Sequence of chain 1.A:
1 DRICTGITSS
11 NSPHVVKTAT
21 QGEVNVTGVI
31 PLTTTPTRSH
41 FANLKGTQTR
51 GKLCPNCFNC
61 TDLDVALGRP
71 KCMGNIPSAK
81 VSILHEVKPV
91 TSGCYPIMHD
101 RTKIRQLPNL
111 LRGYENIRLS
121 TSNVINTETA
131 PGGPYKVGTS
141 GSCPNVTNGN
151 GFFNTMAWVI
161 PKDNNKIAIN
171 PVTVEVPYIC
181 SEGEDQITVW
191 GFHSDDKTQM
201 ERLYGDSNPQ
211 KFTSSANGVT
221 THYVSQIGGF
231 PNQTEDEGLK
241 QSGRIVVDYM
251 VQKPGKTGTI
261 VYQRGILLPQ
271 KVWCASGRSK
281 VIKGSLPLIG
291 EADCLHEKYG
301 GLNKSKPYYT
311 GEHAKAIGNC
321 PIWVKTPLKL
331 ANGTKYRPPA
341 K

Binding-site contacts:
Ligand atom C8 contacts residue ASN303 of chain 1.A at 4.5 Å.
Ligand atom O5 contacts residue GLU291 of chain 1.A at 3.6 Å.
Ligand atom C1 contacts residue ASN303 of chain 1.A at 1.4 Å.
Ligand atom O5 contacts residue ASN303 of chain 1.A at 2.6 Å (h-bond).
Ligand atom N2 contacts residue GLU291 of chain 1.A at 3.8 Å.
Ligand atom C2 contacts residue ASN303 of chain 1.A at 2.5 Å.
Ligand atom C4 contacts residue GLU291 of chain 1.A at 4.3 Å.
Ligand atom C8 contacts residue SER39 of chain 1.A at 4.3 Å.
Ligand atom O7 contacts residue ASN303 of chain 1.A at 2.9 Å (h-bond).
Ligand atom C5 contacts residue ASN303 of chain 1.A at 3.5 Å.
Ligand atom C1 contacts residue GLU291 of chain 1.A at 3.5 Å.
Ligand atom C8 contacts residue GLY301 of chain 1.A at 3.8 Å.
Ligand atom C8 contacts residue LEU302 of chain 1.A at 4.4 Å (hydrophobic).
Ligand atom C3 contacts residue GLU291 of chain 1.A at 3.3 Å.
Ligand atom C7 contacts residue ASN303 of chain 1.A at 3.2 Å.
Ligand atom O3 contacts residue GLU291 of chain 1.A at 4.1 Å.
Ligand atom C6 contacts residue ASN303 of chain 1.A at 3.6 Å.
Ligand atom C4 contacts residue ASN303 of chain 1.A at 4.2 Å.
Ligand atom N2 contacts residue ASN303 of chain 1.A at 3.0 Å (h-bond).
Ligand atom C3 contacts residue ASN303 of chain 1.A at 3.8 Å.
Ligand atom C5 contacts residue GLU291 of chain 1.A at 4.5 Å.
Ligand atom C2 contacts residue GLU291 of chain 1.A at 3.7 Å.
Ligand atom O4 contacts residue GLU291 of chain 1.A at 4.5 Å.

The protein below binds the small molecule below.
Small molecule (SMILES): CC(=O)N[C@H]1[C@H](O[C@H]2[C@H](O)[C@@H](NC(C)=O)CO[C@@H]2CO)O[C@H](CO)[C@@H](O)[C@@H]1O